Sequence of chain 1.A:
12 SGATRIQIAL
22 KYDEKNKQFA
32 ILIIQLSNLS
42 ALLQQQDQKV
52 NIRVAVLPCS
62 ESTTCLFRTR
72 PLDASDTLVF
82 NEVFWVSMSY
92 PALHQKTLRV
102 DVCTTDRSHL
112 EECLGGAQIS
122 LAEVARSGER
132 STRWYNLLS

Binding-site contacts:
Ligand atom C2' contacts residue ARG131 of chain 1.A at 4.1 Å.
Ligand atom P1 contacts residue ARG131 of chain 1.A at 3.7 Å.
Ligand atom OP1 contacts residue ARG131 of chain 1.A at 3.2 Å (salt-bridge).
Ligand atom C8 contacts residue ARG131 of chain 1.A at 3.5 Å.
Ligand atom C11 contacts residue ASN82 of chain 1.A at 4.3 Å.
Ligand atom C10 contacts residue LEU33 of chain 1.A at 4.1 Å (hydrophobic).
Ligand atom C1' contacts residue LEU33 of chain 1.A at 4.1 Å (hydrophobic).
Ligand atom O2 contacts residue ARG131 of chain 1.A at 4.5 Å.
Ligand atom C10 contacts residue LYS22 of chain 1.A at 4.1 Å.
Ligand atom C9 contacts residue ALA31 of chain 1.A at 4.1 Å (hydrophobic).
Ligand atom O11 contacts residue ASN82 of chain 1.A at 3.6 Å.
Ligand atom C13 contacts residue ASN82 of chain 1.A at 4.5 Å.
Ligand atom O7 contacts residue VAL84 of chain 1.A at 4.1 Å.
Ligand atom O1 contacts residue ARG131 of chain 1.A at 3.0 Å (salt-bridge).
Ligand atom C10 contacts residue SO41 of chain 1.I at 4.5 Å.
Ligand atom C1 contacts residue ARG131 of chain 1.A at 4.1 Å.
Ligand atom C8 contacts residue SO41 of chain 1.I at 3.9 Å.
Ligand atom C10 contacts residue ARG131 of chain 1.A at 4.0 Å.
Ligand atom C9 contacts residue LEU33 of chain 1.A at 4.1 Å (hydrophobic).
Ligand atom C3' contacts residue ARG131 of chain 1.A at 4.1 Å.
Ligand atom C10 contacts residue ALA31 of chain 1.A at 3.8 Å (hydrophobic).
Ligand atom C7 contacts residue LEU33 of chain 1.A at 4.3 Å (hydrophobic).
Ligand atom O2' contacts residue ARG131 of chain 1.A at 3.0 Å (salt-bridge).
Ligand atom O2' contacts residue LEU33 of chain 1.A at 4.2 Å.
Ligand atom C9 contacts residue VAL84 of chain 1.A at 3.9 Å (hydrophobic).
Ligand atom O6 contacts residue ARG131 of chain 1.A at 4.0 Å.
Ligand atom O2 contacts residue SO41 of chain 1.J at 3.8 Å.
Ligand atom C6 contacts residue ARG131 of chain 1.A at 4.1 Å.
Ligand atom C7 contacts residue ARG131 of chain 1.A at 3.7 Å.

The small molecule below binds the protein below.
Small molecule (SMILES): CCCC(=O)OC[C@H](COP(=O)(O)O[C@@H]1[C@H](O)[C@H](O)[C@@H](OP(=O)(O)O)[C@H](OP(=O)(O)O)[C@H]1O)OC(=O)CCC